The small molecule below binds the protein below.
Small molecule (SMILES): CC(C)(C)NC(=O)[C@@H]1CN(Cc2cccnc2)CCN1C[C@@H](O)C[C@@H](Cc1ccccc1)C(=O)N[C@H]1c2ccccc2C[C@H]1O

Sequence of chain 1.A:
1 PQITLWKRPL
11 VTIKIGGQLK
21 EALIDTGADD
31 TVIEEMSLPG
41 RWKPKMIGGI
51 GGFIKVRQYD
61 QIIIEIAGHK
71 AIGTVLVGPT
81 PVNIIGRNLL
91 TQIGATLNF

Sequence of chain 1.B:
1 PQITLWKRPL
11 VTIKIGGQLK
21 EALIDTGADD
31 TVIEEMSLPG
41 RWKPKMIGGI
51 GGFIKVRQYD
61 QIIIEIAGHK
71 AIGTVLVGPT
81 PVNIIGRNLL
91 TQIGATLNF

Binding-site contacts:
Ligand atom N4 contacts residue GLY27 of chain 1.B at 3.1 Å (h-bond).
Ligand atom O4 contacts residue ASP29 of chain 1.B at 3.0 Å (salt-bridge).
Ligand atom C36 contacts residue GLY48 of chain 1.A at 3.3 Å.
Ligand atom C1 contacts residue GLY48 of chain 1.A at 3.5 Å.
Ligand atom C7 contacts residue GLY48 of chain 1.A at 3.5 Å.
Ligand atom C22 contacts residue GLY48 of chain 1.B at 3.5 Å.
Ligand atom C21 contacts residue GLY27 of chain 1.B at 3.8 Å.
Ligand atom C10 contacts residue ASP25 of chain 1.A at 3.7 Å.
Ligand atom C26 contacts residue ASP30 of chain 1.B at 3.6 Å.
Ligand atom O2 contacts residue ALA28 of chain 1.B at 3.8 Å.
Ligand atom O1 contacts residue GLY49 of chain 1.A at 3.5 Å.
Ligand atom C10 contacts residue ASP25 of chain 1.B at 3.7 Å.
Ligand atom C31 contacts residue VAL82 of chain 1.B at 3.8 Å (hydrophobic).
Ligand atom C12 contacts residue ASP25 of chain 1.A at 3.4 Å.
Ligand atom C27 contacts residue VAL32 of chain 1.B at 3.3 Å (hydrophobic).
Ligand atom C18 contacts residue ARG8 of chain 1.A at 3.8 Å.
Ligand atom C28 contacts residue ALA28 of chain 1.B at 3.6 Å (hydrophobic).
Ligand atom O4 contacts residue GLY27 of chain 1.B at 3.4 Å (h-bond).
Ligand atom C13 contacts residue GLY27 of chain 1.B at 3.4 Å.
Ligand atom C6 contacts residue ILE84 of chain 1.A at 3.7 Å (hydrophobic).
Ligand atom O2 contacts residue GLY27 of chain 1.B at 3.4 Å.
Ligand atom C11 contacts residue ASP25 of chain 1.A at 3.4 Å.
Ligand atom C33 contacts residue ARG8 of chain 1.B at 3.5 Å.
Ligand atom C16 contacts residue VAL82 of chain 1.A at 3.8 Å (hydrophobic).
Ligand atom O4 contacts residue ALA28 of chain 1.B at 3.8 Å.
Ligand atom C27 contacts residue ILE47 of chain 1.B at 3.8 Å (hydrophobic).
Ligand atom C27 contacts residue ASP30 of chain 1.B at 3.4 Å.
Ligand atom O2 contacts residue ASP25 of chain 1.A at 2.6 Å (salt-bridge).
Ligand atom C9 contacts residue ILE84 of chain 1.B at 3.7 Å (hydrophobic).
Ligand atom O3 contacts residue GLY49 of chain 1.B at 3.4 Å.
Ligand atom C28 contacts residue VAL32 of chain 1.B at 3.7 Å (hydrophobic).
Ligand atom C23 contacts residue GLY48 of chain 1.B at 3.4 Å.
Ligand atom C11 contacts residue ASP25 of chain 1.B at 3.4 Å.
Ligand atom C16 contacts residue GLY27 of chain 1.B at 3.6 Å.
Ligand atom C24 contacts residue GLY48 of chain 1.B at 3.4 Å.
Ligand atom C35 contacts residue GLY48 of chain 1.A at 3.6 Å.
Ligand atom O2 contacts residue ASP25 of chain 1.B at 2.6 Å (salt-bridge).
Ligand atom C17 contacts residue ARG8 of chain 1.A at 3.7 Å.
Ligand atom C29 contacts residue ALA28 of chain 1.B at 3.5 Å (hydrophobic).
Ligand atom C8 contacts residue ASP25 of chain 1.B at 3.3 Å.